A small-molecule ligand and the protein it binds are described below.
Small molecule (SMILES): CC(=O)N[C@H]1CO[C@H](CO[C@@H]2O[C@@H](C)[C@@H](O)[C@@H](O)[C@@H]2O)[C@@H](O)[C@@H]1O

Sequence of chain 1.D:
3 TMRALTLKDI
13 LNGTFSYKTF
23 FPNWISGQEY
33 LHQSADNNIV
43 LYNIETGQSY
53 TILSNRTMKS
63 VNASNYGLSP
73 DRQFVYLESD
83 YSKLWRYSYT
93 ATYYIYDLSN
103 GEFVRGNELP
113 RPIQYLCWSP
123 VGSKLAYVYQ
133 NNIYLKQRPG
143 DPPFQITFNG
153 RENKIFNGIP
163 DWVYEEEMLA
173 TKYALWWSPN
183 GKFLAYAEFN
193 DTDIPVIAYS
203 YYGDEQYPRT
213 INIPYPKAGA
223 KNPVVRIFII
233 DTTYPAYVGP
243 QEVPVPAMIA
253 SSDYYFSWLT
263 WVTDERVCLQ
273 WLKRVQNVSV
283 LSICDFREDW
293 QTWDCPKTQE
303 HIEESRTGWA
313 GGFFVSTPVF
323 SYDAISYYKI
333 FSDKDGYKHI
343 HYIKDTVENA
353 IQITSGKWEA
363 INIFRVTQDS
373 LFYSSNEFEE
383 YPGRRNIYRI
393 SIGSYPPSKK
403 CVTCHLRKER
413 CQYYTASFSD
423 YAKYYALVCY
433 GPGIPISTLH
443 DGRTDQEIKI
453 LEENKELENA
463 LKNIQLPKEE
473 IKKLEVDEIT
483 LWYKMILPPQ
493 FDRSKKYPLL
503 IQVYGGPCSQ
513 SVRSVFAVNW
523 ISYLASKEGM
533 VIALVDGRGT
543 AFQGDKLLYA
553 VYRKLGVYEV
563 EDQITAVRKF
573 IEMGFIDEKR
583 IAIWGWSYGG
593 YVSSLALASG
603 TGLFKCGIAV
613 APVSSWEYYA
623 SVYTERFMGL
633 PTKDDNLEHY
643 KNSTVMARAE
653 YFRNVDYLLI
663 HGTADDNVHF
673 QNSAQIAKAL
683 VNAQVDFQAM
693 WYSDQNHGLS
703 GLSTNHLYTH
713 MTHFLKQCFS

Binding-site contacts:
Ligand atom C1 contacts residue ASN57 of chain 1.D at 1.4 Å.
Ligand atom O6 contacts residue ASN40 of chain 1.D at 3.7 Å.
Ligand atom C5 contacts residue ASN57 of chain 1.D at 3.7 Å.
Ligand atom C6 contacts residue ASP38 of chain 1.D at 3.8 Å.
Ligand atom C1 contacts residue ASN40 of chain 1.D at 4.2 Å.
Ligand atom O3 contacts residue THR53 of chain 1.D at 3.9 Å.
Ligand atom C1 contacts residue ASP38 of chain 1.D at 4.1 Å.
Ligand atom C4 contacts residue ASN57 of chain 1.D at 4.2 Å.
Ligand atom C3 contacts residue ASP38 of chain 1.D at 4.3 Å.
Ligand atom C5 contacts residue ASN40 of chain 1.D at 4.0 Å.
Ligand atom O5 contacts residue ASP38 of chain 1.D at 3.5 Å (salt-bridge).
Ligand atom C2 contacts residue THR53 of chain 1.D at 3.8 Å.
Ligand atom O5 contacts residue ASN40 of chain 1.D at 3.2 Å (h-bond).
Ligand atom N2 contacts residue ASN57 of chain 1.D at 2.9 Å (h-bond).
Ligand atom O5 contacts residue ASN57 of chain 1.D at 2.4 Å (h-bond).
Ligand atom O2 contacts residue THR53 of chain 1.D at 3.5 Å.
Ligand atom C4 contacts residue ASP38 of chain 1.D at 3.8 Å.
Ligand atom C3 contacts residue ASN57 of chain 1.D at 3.7 Å.
Ligand atom C2 contacts residue ASN40 of chain 1.D at 3.7 Å.
Ligand atom N2 contacts residue ASP38 of chain 1.D at 3.9 Å.
Ligand atom C2 contacts residue ASP38 of chain 1.D at 3.6 Å.
Ligand atom O7 contacts residue ASN57 of chain 1.D at 3.6 Å.
Ligand atom C7 contacts residue ASN57 of chain 1.D at 3.4 Å.
Ligand atom C1 contacts residue ASN40 of chain 1.D at 3.7 Å.
Ligand atom C8 contacts residue ASN57 of chain 1.D at 4.3 Å.
Ligand atom C6 contacts residue ASN40 of chain 1.D at 3.6 Å.
Ligand atom O2 contacts residue ASN40 of chain 1.D at 2.8 Å (h-bond).
Ligand atom C5 contacts residue ASP38 of chain 1.D at 3.9 Å.
Ligand atom C2 contacts residue ASN57 of chain 1.D at 2.4 Å.